Sequence of chain 1.E:
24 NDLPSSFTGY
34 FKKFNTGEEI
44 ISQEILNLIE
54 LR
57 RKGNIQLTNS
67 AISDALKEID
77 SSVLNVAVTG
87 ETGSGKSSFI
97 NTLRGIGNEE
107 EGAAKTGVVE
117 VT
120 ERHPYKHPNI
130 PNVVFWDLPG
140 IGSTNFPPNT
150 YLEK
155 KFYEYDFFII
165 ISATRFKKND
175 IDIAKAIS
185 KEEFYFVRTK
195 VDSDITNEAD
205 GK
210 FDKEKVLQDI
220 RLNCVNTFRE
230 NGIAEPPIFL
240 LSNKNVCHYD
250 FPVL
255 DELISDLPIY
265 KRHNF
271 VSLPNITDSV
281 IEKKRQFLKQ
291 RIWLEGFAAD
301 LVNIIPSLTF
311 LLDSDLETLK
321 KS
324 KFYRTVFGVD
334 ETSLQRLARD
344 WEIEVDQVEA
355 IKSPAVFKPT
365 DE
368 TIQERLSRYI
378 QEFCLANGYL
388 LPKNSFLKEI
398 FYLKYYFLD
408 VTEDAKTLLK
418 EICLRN

Binding-site contacts:
Ligand atom PG contacts residue MG1 of chain 1.T at 2.5 Å.
Ligand atom O6 contacts residue ASP196 of chain 1.E at 3.0 Å (salt-bridge).
Ligand atom O3A contacts residue SER90 of chain 1.E at 2.7 Å (h-bond).
Ligand atom N2 contacts residue ASP196 of chain 1.E at 2.8 Å (salt-bridge).
Ligand atom O3A contacts residue GLY89 of chain 1.E at 3.0 Å.
Ligand atom O3' contacts residue THR112 of chain 1.E at 3.1 Å.
Ligand atom O2G contacts residue SER93 of chain 1.E at 3.3 Å (h-bond).
Ligand atom N3 contacts residue LYS194 of chain 1.E at 3.3 Å.
Ligand atom O3' contacts residue TRS1 of chain 1.V at 2.1 Å (h-bond).
Ligand atom O2B contacts residue GLY91 of chain 1.E at 3.3 Å.
Ligand atom O1A contacts residue GLY91 of chain 1.E at 3.1 Å.
Ligand atom C3' contacts residue TRS1 of chain 1.V at 3.1 Å.
Ligand atom O2G contacts residue ASP136 of chain 1.E at 3.1 Å (salt-bridge).
Ligand atom PA contacts residue GLY91 of chain 1.E at 3.3 Å.
Ligand atom O1A contacts residue SER94 of chain 1.E at 3.0 Å (h-bond).
Ligand atom O1B contacts residue LYS92 of chain 1.E at 3.0 Å.
Ligand atom O3G contacts residue VAL114 of chain 1.E at 2.8 Å.
Ligand atom O2' contacts residue TRS1 of chain 1.V at 2.2 Å (h-bond).
Ligand atom O3G contacts residue MG1 of chain 1.T at 2.0 Å.
Ligand atom C4 contacts residue LYS194 of chain 1.E at 3.1 Å.
Ligand atom C2' contacts residue SER94 of chain 1.E at 3.3 Å.
Ligand atom O3A contacts residue GLY91 of chain 1.E at 2.8 Å (h-bond).
Ligand atom C5 contacts residue LYS194 of chain 1.E at 3.2 Å.
Ligand atom O6 contacts residue SER241 of chain 1.E at 3.0 Å (h-bond).
Ligand atom N7 contacts residue ASN242 of chain 1.E at 3.0 Å (h-bond).
Ligand atom O5' contacts residue GLY89 of chain 1.E at 3.3 Å.
Ligand atom O2B contacts residue SER93 of chain 1.E at 2.5 Å (h-bond).
Ligand atom O1B contacts residue SER90 of chain 1.E at 3.2 Å (h-bond).
Ligand atom O2A contacts residue THR112 of chain 1.E at 2.8 Å (h-bond).
Ligand atom PB contacts residue LYS92 of chain 1.E at 3.2 Å.
Ligand atom C2' contacts residue TRS1 of chain 1.V at 3.1 Å.
Ligand atom O4' contacts residue LYS194 of chain 1.E at 2.6 Å (salt-bridge).
Ligand atom N9 contacts residue LYS194 of chain 1.E at 3.2 Å.
Ligand atom O2B contacts residue LYS92 of chain 1.E at 2.6 Å (salt-bridge).
Ligand atom O6 contacts residue ASN242 of chain 1.E at 2.6 Å (h-bond).
Ligand atom N1 contacts residue ASP196 of chain 1.E at 2.6 Å (salt-bridge).
Ligand atom O2G contacts residue MG1 of chain 1.T at 2.3 Å.
Ligand atom O5' contacts residue LYS194 of chain 1.E at 3.2 Å (salt-bridge).
Ligand atom C6 contacts residue ASP196 of chain 1.E at 3.1 Å.
Ligand atom O5' contacts residue GLY91 of chain 1.E at 3.4 Å (h-bond).

The protein below binds the small molecule below.
Small molecule (SMILES): Nc1nc2c(ncn2[C@@H]2O[C@H](CO[P](=O)(O)O[P](=O)(O)NP(=O)(O)O)[C@@H](O)[C@H]2O)c(=O)[nH]1